The small molecule below binds the protein below.
Small molecule (SMILES): CC(=O)N[C@H]1[C@H](O[C@H]2[C@H](O)[C@@H](NC(C)=O)CO[C@@H]2CO)O[C@H](CO)[C@@H](O)[C@@H]1O

Sequence of chain 3.A:
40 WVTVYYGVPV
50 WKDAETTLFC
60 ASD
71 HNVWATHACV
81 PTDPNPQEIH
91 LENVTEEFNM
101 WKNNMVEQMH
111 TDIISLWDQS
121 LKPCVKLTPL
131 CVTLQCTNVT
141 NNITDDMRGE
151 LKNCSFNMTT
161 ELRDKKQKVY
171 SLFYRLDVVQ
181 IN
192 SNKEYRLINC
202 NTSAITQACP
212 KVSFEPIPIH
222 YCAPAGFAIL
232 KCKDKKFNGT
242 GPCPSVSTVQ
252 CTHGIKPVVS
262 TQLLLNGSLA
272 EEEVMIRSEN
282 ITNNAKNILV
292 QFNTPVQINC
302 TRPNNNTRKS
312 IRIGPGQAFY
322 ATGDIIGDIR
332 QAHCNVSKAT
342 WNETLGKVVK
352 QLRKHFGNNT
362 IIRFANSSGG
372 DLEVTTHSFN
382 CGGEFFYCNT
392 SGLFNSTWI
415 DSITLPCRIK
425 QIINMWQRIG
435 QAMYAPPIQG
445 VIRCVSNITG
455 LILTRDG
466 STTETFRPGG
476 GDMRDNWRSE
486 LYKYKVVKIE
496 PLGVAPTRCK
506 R

Binding-site contacts:
Ligand atom C8 contacts residue VAL139 of chain 3.A at 3.8 Å (hydrophobic).
Ligand atom C5 contacts residue ASN153 of chain 3.A at 3.6 Å.
Ligand atom C7 contacts residue ASN153 of chain 3.A at 3.2 Å.
Ligand atom O5 contacts residue TYR170 of chain 3.A at 4.5 Å.
Ligand atom O7 contacts residue TYR170 of chain 3.A at 4.0 Å.
Ligand atom C3 contacts residue TYR170 of chain 3.A at 4.0 Å (hydrophobic).
Ligand atom C8 contacts residue ASN153 of chain 3.A at 4.3 Å.
Ligand atom C4 contacts residue ASN153 of chain 3.A at 4.2 Å.
Ligand atom O4 contacts residue TYR170 of chain 3.A at 4.3 Å.
Ligand atom C7 contacts residue TYR170 of chain 3.A at 4.1 Å (hydrophobic).
Ligand atom N2 contacts residue ASP325 of chain 3.A at 3.9 Å.
Ligand atom C7 contacts residue ASN141 of chain 3.A at 4.3 Å.
Ligand atom O6 contacts residue TYR170 of chain 3.A at 4.4 Å.
Ligand atom C7 contacts residue VAL139 of chain 3.A at 4.5 Å (hydrophobic).
Ligand atom C2 contacts residue ASN153 of chain 3.A at 2.4 Å.
Ligand atom N2 contacts residue ASN153 of chain 3.A at 2.8 Å (h-bond).
Ligand atom C1 contacts residue ASN153 of chain 3.A at 1.4 Å.
Ligand atom O3 contacts residue TYR170 of chain 3.A at 4.4 Å.
Ligand atom C3 contacts residue ASN153 of chain 3.A at 3.6 Å.
Ligand atom O7 contacts residue ASN141 of chain 3.A at 3.7 Å.
Ligand atom N2 contacts residue TYR170 of chain 3.A at 4.4 Å.
Ligand atom C8 contacts residue TYR170 of chain 3.A at 3.9 Å (hydrophobic).
Ligand atom C8 contacts residue ASP325 of chain 3.A at 4.4 Å.
Ligand atom O7 contacts residue VAL139 of chain 3.A at 4.4 Å.
Ligand atom O5 contacts residue ASN153 of chain 3.A at 2.4 Å (h-bond).
Ligand atom C8 contacts residue LEU172 of chain 3.A at 4.1 Å (hydrophobic).
Ligand atom C5 contacts residue TYR170 of chain 3.A at 4.2 Å (hydrophobic).
Ligand atom O7 contacts residue ASN153 of chain 3.A at 3.3 Å (h-bond).
Ligand atom O3 contacts residue ASP325 of chain 3.A at 4.2 Å.
Ligand atom C2 contacts residue TYR170 of chain 3.A at 4.5 Å (hydrophobic).
Ligand atom C3 contacts residue ASP325 of chain 3.A at 4.2 Å.
Ligand atom C1 contacts residue TYR170 of chain 3.A at 3.9 Å (hydrophobic).